Sequence of chain 1.I:
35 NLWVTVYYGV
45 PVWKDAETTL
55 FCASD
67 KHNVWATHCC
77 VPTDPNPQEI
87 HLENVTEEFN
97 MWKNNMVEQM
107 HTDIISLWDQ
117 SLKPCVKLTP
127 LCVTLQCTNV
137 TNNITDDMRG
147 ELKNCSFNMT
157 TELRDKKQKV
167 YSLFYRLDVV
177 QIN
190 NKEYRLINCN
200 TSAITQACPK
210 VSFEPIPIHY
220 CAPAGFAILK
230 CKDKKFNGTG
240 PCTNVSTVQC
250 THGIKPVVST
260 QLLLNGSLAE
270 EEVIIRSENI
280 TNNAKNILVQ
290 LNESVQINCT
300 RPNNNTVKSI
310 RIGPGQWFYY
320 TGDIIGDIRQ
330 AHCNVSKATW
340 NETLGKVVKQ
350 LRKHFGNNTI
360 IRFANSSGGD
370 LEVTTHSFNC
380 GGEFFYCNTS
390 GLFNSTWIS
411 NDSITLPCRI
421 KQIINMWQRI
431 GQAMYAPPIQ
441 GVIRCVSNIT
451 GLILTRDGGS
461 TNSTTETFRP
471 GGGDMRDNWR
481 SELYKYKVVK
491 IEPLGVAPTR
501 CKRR

Binding-site contacts:
Ligand atom C8 contacts residue THR134 of chain 1.I at 4.3 Å.
Ligand atom O5 contacts residue ASN135 of chain 1.I at 2.5 Å (h-bond).
Ligand atom C5 contacts residue ASN135 of chain 1.I at 3.8 Å.
Ligand atom C4 contacts residue ASN135 of chain 1.I at 4.4 Å.
Ligand atom C2 contacts residue ASN135 of chain 1.I at 2.5 Å.
Ligand atom C8 contacts residue ASN135 of chain 1.I at 3.9 Å.
Ligand atom C3 contacts residue ASN135 of chain 1.I at 3.9 Å.
Ligand atom N2 contacts residue ASN135 of chain 1.I at 3.0 Å (h-bond).
Ligand atom O7 contacts residue ASN135 of chain 1.I at 3.4 Å (h-bond).
Ligand atom C7 contacts residue ASN135 of chain 1.I at 3.3 Å.
Ligand atom C1 contacts residue ASN135 of chain 1.I at 1.5 Å.

This small molecule binds to this protein.
Small molecule (SMILES): CC(=O)N[C@@H]1[C@@H](O)[C@H](O)[C@@H](CO)O[C@H]1O